Sequence of chain 1.A:
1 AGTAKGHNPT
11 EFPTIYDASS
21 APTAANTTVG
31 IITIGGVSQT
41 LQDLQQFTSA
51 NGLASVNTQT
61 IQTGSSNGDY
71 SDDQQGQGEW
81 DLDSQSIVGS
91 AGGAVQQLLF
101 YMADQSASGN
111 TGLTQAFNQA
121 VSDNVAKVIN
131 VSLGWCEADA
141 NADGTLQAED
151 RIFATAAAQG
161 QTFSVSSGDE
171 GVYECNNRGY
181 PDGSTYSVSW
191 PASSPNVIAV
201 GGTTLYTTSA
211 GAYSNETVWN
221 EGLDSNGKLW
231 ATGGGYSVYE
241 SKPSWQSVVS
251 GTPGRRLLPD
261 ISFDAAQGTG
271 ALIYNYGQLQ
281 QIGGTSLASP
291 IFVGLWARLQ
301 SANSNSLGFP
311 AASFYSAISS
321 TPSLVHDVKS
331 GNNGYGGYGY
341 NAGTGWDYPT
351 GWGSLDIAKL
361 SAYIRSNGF

Binding-site contacts:
Ligand atom O contacts residue ASP169 of chain 1.A at 2.6 Å (salt-bridge).
Ligand atom CA contacts residue ARG178 of chain 1.A at 3.4 Å.
Ligand atom CH3 contacts residue GOL1 of chain 1.G at 3.4 Å.
Ligand atom CZ contacts residue GLY168 of chain 1.A at 3.5 Å.
Ligand atom CA contacts residue ASP169 of chain 1.A at 3.4 Å.
Ligand atom C contacts residue GOL1 of chain 1.G at 3.5 Å.
Ligand atom CZ contacts residue GLY134 of chain 1.A at 3.4 Å.
Ligand atom O contacts residue ARG178 of chain 1.A at 3.5 Å.
Ligand atom CA contacts residue GOL1 of chain 1.G at 3.7 Å.
Ligand atom CB contacts residue GOL1 of chain 1.G at 3.2 Å.
Ligand atom O contacts residue THR285 of chain 1.A at 3.5 Å (h-bond).
Ligand atom CA contacts residue SER286 of chain 1.A at 2.5 Å.
Ligand atom C contacts residue SER286 of chain 1.A at 1.5 Å.
Ligand atom N contacts residue GOL1 of chain 1.G at 2.9 Å (h-bond).
Ligand atom O contacts residue GLY284 of chain 1.A at 3.4 Å.
Ligand atom CD1 contacts residue GLY134 of chain 1.A at 3.6 Å.
Ligand atom CZ contacts residue SER189 of chain 1.A at 3.4 Å.
Ligand atom N contacts residue SER132 of chain 1.A at 3.0 Å (h-bond).
Ligand atom N contacts residue GOL1 of chain 1.G at 2.9 Å (h-bond).
Ligand atom O contacts residue GLY134 of chain 1.A at 3.0 Å (h-bond).
Ligand atom C contacts residue ARG178 of chain 1.A at 3.2 Å.
Ligand atom CB contacts residue GLY134 of chain 1.A at 3.5 Å.
Ligand atom N contacts residue SER286 of chain 1.A at 2.9 Å (h-bond).
Ligand atom CB contacts residue SER286 of chain 1.A at 2.9 Å.
Ligand atom CD1 contacts residue LEU133 of chain 1.A at 3.5 Å (hydrophobic).
Ligand atom O contacts residue ARG178 of chain 1.A at 3.1 Å (salt-bridge).
Ligand atom CE2 contacts residue GLY134 of chain 1.A at 3.7 Å.
Ligand atom CE1 contacts residue GLY134 of chain 1.A at 3.4 Å.
Ligand atom O contacts residue LEU133 of chain 1.A at 3.2 Å.
Ligand atom CG1 contacts residue GOL1 of chain 1.G at 3.4 Å.
Ligand atom CA contacts residue SER132 of chain 1.A at 3.6 Å.
Ligand atom O contacts residue ARG178 of chain 1.A at 3.2 Å (salt-bridge).
Ligand atom CD2 contacts residue ARG178 of chain 1.A at 3.3 Å.
Ligand atom CD1 contacts residue GLY168 of chain 1.A at 3.6 Å.
Ligand atom CE2 contacts residue GLU170 of chain 1.A at 3.1 Å.
Ligand atom CE1 contacts residue GLY168 of chain 1.A at 3.5 Å.
Ligand atom O contacts residue SER286 of chain 1.A at 2.4 Å (h-bond).
Ligand atom CD1 contacts residue SER166 of chain 1.A at 3.6 Å.
Ligand atom C contacts residue ASP169 of chain 1.A at 3.3 Å.
Ligand atom CE2 contacts residue ARG178 of chain 1.A at 3.1 Å.

This small molecule binds to this protein.
Small molecule (SMILES): CC[C@H](C)[C@H](NC(C)=O)C(=O)N[C@@H](C)C(=O)N[C@H](CO)Cc1ccccc1